Sequence of chain 1.A:
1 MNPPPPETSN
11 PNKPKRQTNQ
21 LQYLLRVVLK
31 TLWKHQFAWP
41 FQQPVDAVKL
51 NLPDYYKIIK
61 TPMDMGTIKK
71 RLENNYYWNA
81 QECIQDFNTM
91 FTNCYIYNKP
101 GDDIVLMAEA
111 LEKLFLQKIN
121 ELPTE

Binding-site contacts:
Ligand atom CBA contacts residue LEU50 of chain 1.A at 3.9 Å (hydrophobic).
Ligand atom CAH contacts residue PRO40 of chain 1.A at 3.3 Å (hydrophobic).
Ligand atom NAS contacts residue TRP39 of chain 1.A at 3.7 Å.
Ligand atom CAE contacts residue ILE104 of chain 1.A at 3.5 Å (hydrophobic).
Ligand atom OAB contacts residue ASN98 of chain 1.A at 3.0 Å (h-bond).
Ligand atom CAX contacts residue PRO40 of chain 1.A at 4.2 Å (hydrophobic).
Ligand atom CAO contacts residue TRP39 of chain 1.A at 3.9 Å (hydrophobic).
Ligand atom CAH contacts residue VAL45 of chain 1.A at 3.9 Å (hydrophobic).
Ligand atom CAR contacts residue TRP39 of chain 1.A at 3.9 Å (hydrophobic).
Ligand atom CAH contacts residue ILE104 of chain 1.A at 4.1 Å (hydrophobic).
Ligand atom OAA contacts residue PRO40 of chain 1.A at 3.4 Å.
Ligand atom OAB contacts residue TYR97 of chain 1.A at 4.1 Å.
Ligand atom SAW contacts residue PHE41 of chain 1.A at 3.9 Å.
Ligand atom CAF contacts residue MET107 of chain 1.A at 3.8 Å (hydrophobic).
Ligand atom CAR contacts residue GLN43 of chain 1.A at 3.3 Å.
Ligand atom SAW contacts residue VAL45 of chain 1.A at 3.9 Å.
Ligand atom CAF contacts residue TRP39 of chain 1.A at 4.1 Å (hydrophobic).
Ligand atom SAV contacts residue ILE104 of chain 1.A at 4.1 Å.
Ligand atom CAE contacts residue ASP103 of chain 1.A at 3.9 Å.
Ligand atom CAI contacts residue LEU50 of chain 1.A at 3.7 Å (hydrophobic).
Ligand atom OAB contacts residue CYS94 of chain 1.A at 4.0 Å.
Ligand atom OAB contacts residue TYR55 of chain 1.A at 4.1 Å.
Ligand atom OAA contacts residue TRP39 of chain 1.A at 4.0 Å.
Ligand atom SAV contacts residue TRP39 of chain 1.A at 3.7 Å.
Ligand atom CAJ contacts residue PRO40 of chain 1.A at 4.0 Å (hydrophobic).
Ligand atom CBD contacts residue ASN98 of chain 1.A at 4.0 Å.
Ligand atom NAS contacts residue LEU50 of chain 1.A at 3.4 Å.
Ligand atom SAW contacts residue PRO40 of chain 1.A at 4.2 Å.
Ligand atom CAY contacts residue LEU50 of chain 1.A at 3.5 Å (hydrophobic).
Ligand atom CAX contacts residue TRP39 of chain 1.A at 3.8 Å (hydrophobic).
Ligand atom NAU contacts residue ILE104 of chain 1.A at 3.7 Å.
Ligand atom CAF contacts residue ILE104 of chain 1.A at 3.6 Å (hydrophobic).
Ligand atom OAB contacts residue ILE104 of chain 1.A at 4.1 Å.
Ligand atom CAX contacts residue LEU50 of chain 1.A at 4.0 Å (hydrophobic).
Ligand atom CBA contacts residue ILE104 of chain 1.A at 4.1 Å (hydrophobic).
Ligand atom CBD contacts residue ILE104 of chain 1.A at 3.9 Å (hydrophobic).
Ligand atom CBB contacts residue ILE104 of chain 1.A at 3.8 Å (hydrophobic).
Ligand atom CAP contacts residue TRP39 of chain 1.A at 3.9 Å (hydrophobic).
Ligand atom CAJ contacts residue LEU50 of chain 1.A at 3.5 Å (hydrophobic).
Ligand atom OAA contacts residue GLN43 of chain 1.A at 3.4 Å (h-bond).

A small-molecule ligand and the protein it binds are described below.
Small molecule (SMILES): O=C(CCC1CCCCC1)Nc1cc(NS(=O)(=O)c2cccs2)cc(-c2csc(=O)[nH]2)c1